Binding-site contacts:
Ligand atom C2 contacts residue DC2 of chain 1.B at 3.4 Å.
Ligand atom C2 contacts residue DG7 of chain 1.B at 3.2 Å.
Ligand atom N1 contacts residue DA4 of chain 1.B at 3.5 Å (h-bond).
Ligand atom N6 contacts residue DT6 of chain 1.B at 2.9 Å (h-bond).
Ligand atom N6 contacts residue DA5 of chain 1.B at 2.9 Å (h-bond).
Ligand atom C2 contacts residue DT1 of chain 1.B at 3.2 Å.
Ligand atom C6 contacts residue DC2 of chain 1.B at 3.1 Å.
Ligand atom O2 contacts residue DA4 of chain 1.B at 2.8 Å.
Ligand atom OP1 contacts residue LYS234 of chain 1.C at 3.3 Å (salt-bridge).
Ligand atom O6 contacts residue DC2 of chain 1.B at 2.5 Å (h-bond).
Ligand atom O2 contacts residue DA5 of chain 1.B at 3.1 Å.
Ligand atom O4 contacts residue DA5 of chain 1.B at 3.3 Å (h-bond).
Ligand atom N1 contacts residue DG7 of chain 1.B at 3.5 Å (h-bond).
Ligand atom N1 contacts residue DC2 of chain 1.B at 2.7 Å (h-bond).
Ligand atom C2 contacts residue DA4 of chain 1.B at 3.3 Å.
Ligand atom N6 contacts residue DC2 of chain 1.B at 3.5 Å (h-bond).
Ligand atom C2 contacts residue DT3 of chain 1.B at 3.1 Å.
Ligand atom C2 contacts residue DA4 of chain 1.B at 3.1 Å.
Ligand atom O2 contacts residue DG7 of chain 1.B at 2.8 Å (h-bond).
Ligand atom O5' contacts residue GLY231 of chain 1.C at 3.5 Å.
Ligand atom N2 contacts residue DC2 of chain 1.B at 3.2 Å (h-bond).
Ligand atom C6 contacts residue DT1 of chain 1.B at 3.4 Å.
Ligand atom C6 contacts residue DT3 of chain 1.B at 3.2 Å.
Ligand atom N1 contacts residue DT3 of chain 1.B at 2.4 Å (h-bond).
Ligand atom OP1 contacts residue GLU232 of chain 1.C at 3.0 Å (salt-bridge).
Ligand atom N6 contacts residue DT1 of chain 1.B at 2.9 Å (h-bond).
Ligand atom N3 contacts residue DA5 of chain 1.B at 2.6 Å (h-bond).
Ligand atom OP1 contacts residue LYS230 of chain 1.C at 3.4 Å (salt-bridge).
Ligand atom N3 contacts residue DA4 of chain 1.B at 2.3 Å (h-bond).
Ligand atom N1 contacts residue DT1 of chain 1.B at 2.8 Å (h-bond).
Ligand atom N2 contacts residue DT3 of chain 1.B at 3.0 Å (h-bond).
Ligand atom N1 contacts residue DT6 of chain 1.B at 2.7 Å (h-bond).
Ligand atom O4 contacts residue DA4 of chain 1.B at 2.8 Å (h-bond).
Ligand atom C4 contacts residue DA4 of chain 1.B at 3.2 Å.
Ligand atom OP1 contacts residue THR233 of chain 1.C at 2.8 Å (h-bond).
Ligand atom C4 contacts residue DA5 of chain 1.B at 3.4 Å.
Ligand atom C2 contacts residue DT6 of chain 1.B at 3.4 Å.
Ligand atom OP1 contacts residue GLY231 of chain 1.C at 3.1 Å.
Ligand atom N6 contacts residue DT3 of chain 1.B at 2.7 Å (h-bond).
Ligand atom N3 contacts residue DG7 of chain 1.B at 3.3 Å (h-bond).

Sequence of chain 1.C:
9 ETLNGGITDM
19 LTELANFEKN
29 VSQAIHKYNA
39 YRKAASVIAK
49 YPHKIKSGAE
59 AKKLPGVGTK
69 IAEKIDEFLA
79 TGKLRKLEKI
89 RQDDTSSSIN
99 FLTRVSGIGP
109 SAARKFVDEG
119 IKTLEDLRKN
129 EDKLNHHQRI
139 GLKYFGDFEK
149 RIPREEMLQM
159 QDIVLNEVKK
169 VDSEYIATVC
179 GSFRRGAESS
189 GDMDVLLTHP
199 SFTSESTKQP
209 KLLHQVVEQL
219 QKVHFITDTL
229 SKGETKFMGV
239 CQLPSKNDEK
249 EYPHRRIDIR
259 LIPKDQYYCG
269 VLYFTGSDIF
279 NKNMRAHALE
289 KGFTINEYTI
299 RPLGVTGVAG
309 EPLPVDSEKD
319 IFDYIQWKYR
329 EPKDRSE

A small-molecule ligand and the protein it binds are described below.
Small molecule (SMILES): Cc1cn([C@H]2C[C@H](O[P](=O)(O)OC[C@H]3O[C@@]4(C[C@@H]3O[P](=O)(O)OC[C@H]3O[C@@H](n5cnc6c(N)ncnc65)C[C@@H]3O[P](=O)(O)OC[C@H]3O[C@@H](n5cnc6c(=O)nc(N)[nH]c65)C[C@@H]3O[P](=O)(O)OC[C@H]3O[C@@H](n5cnc6c(N)ncnc65)C[C@@H]3OP(=O)(O)O)c3c(C)c(=O)[nH]c(=O)n34)[C@@H](CO[P](=O)(O)O[C@H]3C[C@H](n4cnc5c(N)ncnc54)O[C@@H]3CO[P](=O)(O)O[C@H]3C[C@H](n4ccc(N)nc4=O)O[C@@H]3CO)O2)c(=O)[nH]c1=O